The protein below binds the small molecule below.
Small molecule (SMILES): CC/C(=C(/CC)c1ccc(O)cc1)c1ccc(O)cc1

Sequence of chain 1.C:
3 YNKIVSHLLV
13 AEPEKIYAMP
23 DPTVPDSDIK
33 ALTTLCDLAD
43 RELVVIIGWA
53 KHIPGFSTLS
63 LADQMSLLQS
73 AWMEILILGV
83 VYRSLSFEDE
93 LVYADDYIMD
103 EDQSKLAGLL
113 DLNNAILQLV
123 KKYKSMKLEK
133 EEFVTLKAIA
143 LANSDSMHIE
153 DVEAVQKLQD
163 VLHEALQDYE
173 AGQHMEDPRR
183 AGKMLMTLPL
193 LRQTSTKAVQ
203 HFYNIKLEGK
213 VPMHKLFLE

Binding-site contacts:
Ligand atom CP3 contacts residue PHE204 of chain 1.C at 3.7 Å (hydrophobic).
Ligand atom C8 contacts residue LEU37 of chain 1.C at 3.7 Å (hydrophobic).
Ligand atom C2 contacts residue VAL82 of chain 1.C at 3.5 Å (hydrophobic).
Ligand atom C5 contacts residue TYR95 of chain 1.C at 4.0 Å (hydrophobic).
Ligand atom OP3 contacts residue PHE204 of chain 1.C at 3.7 Å.
Ligand atom CP2 contacts residue HIS203 of chain 1.C at 3.4 Å.
Ligand atom C9 contacts residue TYR95 of chain 1.C at 3.1 Å (hydrophobic).
Ligand atom C3 contacts residue GLU44 of chain 1.C at 3.2 Å.
Ligand atom CP2 contacts residue ALA200 of chain 1.C at 3.8 Å (hydrophobic).
Ligand atom C5 contacts residue LEU37 of chain 1.C at 3.7 Å (hydrophobic).
Ligand atom C3 contacts residue LEU78 of chain 1.C at 3.9 Å (hydrophobic).
Ligand atom O3 contacts residue GLU44 of chain 1.C at 2.6 Å (salt-bridge).
Ligand atom CP1 contacts residue ALA200 of chain 1.C at 3.9 Å (hydrophobic).
Ligand atom C1 contacts residue TYR95 of chain 1.C at 3.8 Å (hydrophobic).
Ligand atom C3 contacts residue TYR95 of chain 1.C at 4.0 Å (hydrophobic).
Ligand atom CP2 contacts residue PHE204 of chain 1.C at 3.5 Å (hydrophobic).
Ligand atom OP3 contacts residue ILE207 of chain 1.C at 2.9 Å.
Ligand atom C2 contacts residue LEU78 of chain 1.C at 3.5 Å (hydrophobic).
Ligand atom C4 contacts residue TYR95 of chain 1.C at 3.9 Å (hydrophobic).
Ligand atom CP9 contacts residue CYS38 of chain 1.C at 3.8 Å (hydrophobic).
Ligand atom O3 contacts residue VAL82 of chain 1.C at 3.4 Å.
Ligand atom C5 contacts residue ALA41 of chain 1.C at 4.0 Å (hydrophobic).
Ligand atom CP9 contacts residue ALA41 of chain 1.C at 3.2 Å (hydrophobic).
Ligand atom C3 contacts residue VAL82 of chain 1.C at 3.6 Å (hydrophobic).
Ligand atom C4 contacts residue GLU44 of chain 1.C at 3.1 Å.
Ligand atom CP4 contacts residue CYS38 of chain 1.C at 3.9 Å (hydrophobic).
Ligand atom CP4 contacts residue LEU34 of chain 1.C at 3.9 Å (hydrophobic).
Ligand atom O3 contacts residue LEU78 of chain 1.C at 3.5 Å (h-bond).
Ligand atom CP9 contacts residue LEU37 of chain 1.C at 3.8 Å (hydrophobic).
Ligand atom CP8 contacts residue MET75 of chain 1.C at 3.9 Å (hydrophobic).
Ligand atom CP5 contacts residue CYS38 of chain 1.C at 3.9 Å (hydrophobic).
Ligand atom C4 contacts residue LEU40 of chain 1.C at 4.0 Å (hydrophobic).
Ligand atom O3 contacts residue ARG85 of chain 1.C at 3.7 Å.
Ligand atom CP8 contacts residue ALA41 of chain 1.C at 3.8 Å (hydrophobic).
Ligand atom CP3 contacts residue HIS203 of chain 1.C at 3.4 Å.
Ligand atom OP3 contacts residue LEU34 of chain 1.C at 3.8 Å.
Ligand atom C6 contacts residue TYR95 of chain 1.C at 3.9 Å (hydrophobic).
Ligand atom C9 contacts residue LEU114 of chain 1.C at 4.0 Å (hydrophobic).
Ligand atom OP3 contacts residue HIS203 of chain 1.C at 2.7 Å (h-bond).
Ligand atom C8 contacts residue TYR95 of chain 1.C at 3.6 Å (hydrophobic).